A protein and the small-molecule ligand that binds it are described below.
Small molecule (SMILES): CC(=O)N[C@H]1[C@H](O[C@H]2[C@H](O)[C@@H](NC(C)=O)CO[C@@H]2CO)O[C@H](CO)[C@@H](O)[C@@H]1O

Sequence of chain 58.D:
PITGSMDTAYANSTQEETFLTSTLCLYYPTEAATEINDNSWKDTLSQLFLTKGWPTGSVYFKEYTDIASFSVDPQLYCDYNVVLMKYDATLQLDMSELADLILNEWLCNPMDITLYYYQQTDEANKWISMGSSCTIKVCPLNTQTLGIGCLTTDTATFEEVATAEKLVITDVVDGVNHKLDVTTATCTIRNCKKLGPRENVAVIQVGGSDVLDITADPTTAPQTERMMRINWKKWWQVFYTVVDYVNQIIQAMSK

Binding-site contacts:
Ligand atom C2 contacts residue ASN12 of chain 58.D at 3.3 Å.
Ligand atom O5 contacts residue ASN12 of chain 58.D at 2.7 Å (h-bond).
Ligand atom C7 contacts residue ASN12 of chain 58.D at 3.9 Å.
Ligand atom C1 contacts residue ASN12 of chain 58.D at 2.2 Å.
Ligand atom C5 contacts residue ASN12 of chain 58.D at 4.1 Å.
Ligand atom N2 contacts residue ASN12 of chain 58.D at 3.8 Å.
Ligand atom O7 contacts residue ASN12 of chain 58.D at 3.6 Å.